The protein below binds the small molecule below.
Small molecule (SMILES): CC(=O)N[C@@H]1[C@@H](O)[C@H](O)[C@@H](CO)O[C@H]1O

Sequence of chain 1.D:
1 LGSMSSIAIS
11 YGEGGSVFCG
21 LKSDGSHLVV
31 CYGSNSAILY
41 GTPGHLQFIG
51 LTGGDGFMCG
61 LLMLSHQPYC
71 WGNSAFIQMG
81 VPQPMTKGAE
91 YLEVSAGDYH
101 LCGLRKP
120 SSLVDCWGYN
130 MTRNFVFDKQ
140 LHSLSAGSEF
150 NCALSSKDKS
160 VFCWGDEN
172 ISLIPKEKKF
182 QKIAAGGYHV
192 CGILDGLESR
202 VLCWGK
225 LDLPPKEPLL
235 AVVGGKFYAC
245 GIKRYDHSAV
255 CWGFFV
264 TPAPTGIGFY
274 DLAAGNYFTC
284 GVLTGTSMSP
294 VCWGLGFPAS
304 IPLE

Binding-site contacts:
Ligand atom C1 contacts residue ASP165 of chain 1.D at 4.4 Å.
Ligand atom C6 contacts residue GLY164 of chain 1.D at 3.8 Å.
Ligand atom C5 contacts residue ASP165 of chain 1.D at 4.4 Å.
Ligand atom O6 contacts residue ASP165 of chain 1.D at 3.9 Å.
Ligand atom C2 contacts residue ASP165 of chain 1.D at 4.2 Å.
Ligand atom O5 contacts residue ASP165 of chain 1.D at 3.7 Å.
Ligand atom C3 contacts residue ASN129 of chain 1.D at 3.8 Å.
Ligand atom C8 contacts residue ASN129 of chain 1.D at 4.3 Å.
Ligand atom C6 contacts residue ASP165 of chain 1.D at 4.0 Å.
Ligand atom C8 contacts residue TYR128 of chain 1.D at 3.8 Å (hydrophobic).
Ligand atom C1 contacts residue ASN129 of chain 1.D at 1.4 Å.
Ligand atom N2 contacts residue ASN129 of chain 1.D at 2.9 Å (h-bond).
Ligand atom O7 contacts residue TYR128 of chain 1.D at 4.0 Å.
Ligand atom O3 contacts residue ASP165 of chain 1.D at 4.1 Å.
Ligand atom O7 contacts residue ASN129 of chain 1.D at 3.0 Å (h-bond).
Ligand atom O6 contacts residue GLY164 of chain 1.D at 3.5 Å.
Ligand atom O5 contacts residue ASN129 of chain 1.D at 2.4 Å (h-bond).
Ligand atom C3 contacts residue ASP165 of chain 1.D at 4.4 Å.
Ligand atom C7 contacts residue ASN129 of chain 1.D at 3.1 Å.
Ligand atom C2 contacts residue ASN129 of chain 1.D at 2.5 Å.
Ligand atom C5 contacts residue ASN129 of chain 1.D at 3.7 Å.
Ligand atom C4 contacts residue ASN129 of chain 1.D at 4.2 Å.
Ligand atom O6 contacts residue ARG132 of chain 1.D at 3.4 Å (salt-bridge).
Ligand atom O7 contacts residue ASP165 of chain 1.D at 4.1 Å.
Ligand atom C4 contacts residue ASP165 of chain 1.D at 3.9 Å.